Sequence of chain 1.A:
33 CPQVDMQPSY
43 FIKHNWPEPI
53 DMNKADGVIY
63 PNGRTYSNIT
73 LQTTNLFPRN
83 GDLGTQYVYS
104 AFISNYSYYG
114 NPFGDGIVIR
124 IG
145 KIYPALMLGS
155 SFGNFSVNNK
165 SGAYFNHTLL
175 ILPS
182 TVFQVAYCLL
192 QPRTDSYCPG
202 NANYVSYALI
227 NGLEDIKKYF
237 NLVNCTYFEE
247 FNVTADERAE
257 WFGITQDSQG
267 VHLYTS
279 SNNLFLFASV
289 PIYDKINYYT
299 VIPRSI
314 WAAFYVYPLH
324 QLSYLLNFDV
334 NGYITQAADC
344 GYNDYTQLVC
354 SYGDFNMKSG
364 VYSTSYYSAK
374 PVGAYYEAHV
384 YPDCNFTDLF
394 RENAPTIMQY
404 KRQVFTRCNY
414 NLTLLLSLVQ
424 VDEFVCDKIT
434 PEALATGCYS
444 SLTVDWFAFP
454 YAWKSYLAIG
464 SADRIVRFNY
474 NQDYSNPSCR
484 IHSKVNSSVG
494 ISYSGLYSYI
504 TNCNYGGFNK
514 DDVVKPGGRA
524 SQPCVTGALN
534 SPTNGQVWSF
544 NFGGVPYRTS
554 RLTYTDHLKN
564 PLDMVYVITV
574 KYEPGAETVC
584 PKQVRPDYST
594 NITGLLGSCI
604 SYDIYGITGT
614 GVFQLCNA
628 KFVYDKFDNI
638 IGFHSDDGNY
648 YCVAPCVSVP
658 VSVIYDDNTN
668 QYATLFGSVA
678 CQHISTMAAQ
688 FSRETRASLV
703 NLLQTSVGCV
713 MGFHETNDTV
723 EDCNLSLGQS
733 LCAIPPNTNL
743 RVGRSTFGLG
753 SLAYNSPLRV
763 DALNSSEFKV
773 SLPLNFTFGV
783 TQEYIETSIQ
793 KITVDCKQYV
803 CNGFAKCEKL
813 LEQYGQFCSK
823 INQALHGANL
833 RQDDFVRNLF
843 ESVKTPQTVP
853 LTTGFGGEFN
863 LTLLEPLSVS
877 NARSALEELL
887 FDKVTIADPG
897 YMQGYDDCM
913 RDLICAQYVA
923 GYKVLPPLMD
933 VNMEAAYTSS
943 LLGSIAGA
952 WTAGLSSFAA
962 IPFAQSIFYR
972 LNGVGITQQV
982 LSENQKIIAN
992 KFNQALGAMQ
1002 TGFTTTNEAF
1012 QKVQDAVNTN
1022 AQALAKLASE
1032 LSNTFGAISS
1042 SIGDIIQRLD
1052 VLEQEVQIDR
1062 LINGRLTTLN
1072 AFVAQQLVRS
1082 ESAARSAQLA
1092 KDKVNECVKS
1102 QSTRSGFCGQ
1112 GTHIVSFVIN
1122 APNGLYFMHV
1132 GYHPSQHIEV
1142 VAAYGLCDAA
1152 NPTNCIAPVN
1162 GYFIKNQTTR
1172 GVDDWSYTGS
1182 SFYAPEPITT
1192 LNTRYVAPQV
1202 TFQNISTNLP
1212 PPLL

A protein and the small-molecule ligand that binds it are described below.
Small molecule (SMILES): CC(=O)N[C@H]1[C@H](O[C@H]2[C@H](O)[C@@H](NC(C)=O)CO[C@@H]2CO)O[C@H](CO)[C@@H](O)[C@@H]1O

Binding-site contacts:
Ligand atom O6 contacts residue LEU417 of chain 1.A at 3.4 Å.
Ligand atom C8 contacts residue THR416 of chain 1.A at 4.4 Å.
Ligand atom O6 contacts residue THR416 of chain 1.A at 3.5 Å (h-bond).
Ligand atom C3 contacts residue ASN414 of chain 1.A at 3.9 Å.
Ligand atom C8 contacts residue SER420 of chain 1.A at 4.1 Å.
Ligand atom O5 contacts residue ASN414 of chain 1.A at 2.4 Å (h-bond).
Ligand atom C6 contacts residue LEU417 of chain 1.A at 4.2 Å (hydrophobic).
Ligand atom C8 contacts residue GLN586 of chain 1.A at 3.7 Å.
Ligand atom N2 contacts residue GLN586 of chain 1.A at 4.4 Å.
Ligand atom O7 contacts residue LYS585 of chain 1.A at 3.8 Å.
Ligand atom C7 contacts residue LYS585 of chain 1.A at 4.3 Å.
Ligand atom O6 contacts residue SER420 of chain 1.A at 3.1 Å (h-bond).
Ligand atom O5 contacts residue LEU417 of chain 1.A at 4.1 Å.
Ligand atom N2 contacts residue ASN414 of chain 1.A at 3.0 Å (h-bond).
Ligand atom C8 contacts residue LYS585 of chain 1.A at 3.7 Å.
Ligand atom C4 contacts residue ASN414 of chain 1.A at 4.3 Å.
Ligand atom O5 contacts residue THR416 of chain 1.A at 4.5 Å.
Ligand atom C5 contacts residue THR416 of chain 1.A at 4.2 Å.
Ligand atom C7 contacts residue ASN414 of chain 1.A at 3.7 Å.
Ligand atom C2 contacts residue ASN414 of chain 1.A at 2.5 Å.
Ligand atom O7 contacts residue ASN414 of chain 1.A at 4.0 Å.
Ligand atom C5 contacts residue ASN414 of chain 1.A at 3.7 Å.
Ligand atom C6 contacts residue SER420 of chain 1.A at 4.3 Å.
Ligand atom C6 contacts residue THR416 of chain 1.A at 4.5 Å.
Ligand atom C1 contacts residue ASN414 of chain 1.A at 1.5 Å.